Sequence of chain 1.B:
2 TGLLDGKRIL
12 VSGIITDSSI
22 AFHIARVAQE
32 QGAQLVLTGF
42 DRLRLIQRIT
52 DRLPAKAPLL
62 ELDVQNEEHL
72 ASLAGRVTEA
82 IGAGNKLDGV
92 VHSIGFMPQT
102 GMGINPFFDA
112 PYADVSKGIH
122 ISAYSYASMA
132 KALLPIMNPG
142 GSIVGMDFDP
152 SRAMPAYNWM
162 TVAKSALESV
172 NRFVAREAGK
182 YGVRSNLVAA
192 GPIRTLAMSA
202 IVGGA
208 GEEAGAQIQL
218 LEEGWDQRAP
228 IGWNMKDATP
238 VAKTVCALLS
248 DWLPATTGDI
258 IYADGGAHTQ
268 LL

This protein binds this small molecule.
Small molecule (SMILES): CNC(=O)CN1CCN(C(=O)CC2CCC(NC(=O)Cc3sc4ccccc4c3C)CC2)[C@@H](Cc2ccccc2)C1=O

Binding-site contacts:
Ligand atom C28 contacts residue ALA198 of chain 1.B at 3.7 Å (hydrophobic).
Ligand atom C9 contacts residue NAD1 of chain 1.F at 3.5 Å.
Ligand atom C30 contacts residue PHE97 of chain 1.B at 3.5 Å (hydrophobic).
Ligand atom O contacts residue TYR158 of chain 1.B at 2.8 Å (h-bond).
Ligand atom C21 contacts residue PHE97 of chain 1.B at 3.7 Å (hydrophobic).
Ligand atom O2 contacts residue GLN100 of chain 1.B at 3.2 Å (h-bond).
Ligand atom C contacts residue MET199 of chain 1.B at 3.8 Å (hydrophobic).
Ligand atom N2 contacts residue PHE97 of chain 1.B at 3.4 Å.
Ligand atom C4 contacts residue ILE215 of chain 1.B at 3.5 Å (hydrophobic).
Ligand atom C14 contacts residue GLY96 of chain 1.B at 3.7 Å.
Ligand atom S contacts residue MET103 of chain 1.B at 3.8 Å.
Ligand atom C18 contacts residue PHE97 of chain 1.B at 3.6 Å (hydrophobic).
Ligand atom C10 contacts residue NAD1 of chain 1.F at 3.5 Å.
Ligand atom C3 contacts residue TYR158 of chain 1.B at 3.4 Å (hydrophobic).
Ligand atom C contacts residue PHE149 of chain 1.B at 3.7 Å (hydrophobic).
Ligand atom C5 contacts residue ILE215 of chain 1.B at 3.6 Å (hydrophobic).
Ligand atom C contacts residue NAD1 of chain 1.F at 3.6 Å.
Ligand atom N contacts residue NAD1 of chain 1.F at 3.7 Å.
Ligand atom C23 contacts residue MET98 of chain 1.B at 3.5 Å (hydrophobic).
Ligand atom C7 contacts residue TYR158 of chain 1.B at 3.5 Å (hydrophobic).
Ligand atom C16 contacts residue GLY96 of chain 1.B at 3.5 Å.
Ligand atom C27 contacts residue ALA201 of chain 1.B at 3.8 Å (hydrophobic).
Ligand atom C1 contacts residue TYR158 of chain 1.B at 3.4 Å (hydrophobic).
Ligand atom C8 contacts residue MET199 of chain 1.B at 3.5 Å (hydrophobic).
Ligand atom C20 contacts residue PHE97 of chain 1.B at 3.7 Å (hydrophobic).
Ligand atom C16 contacts residue NAD1 of chain 1.F at 3.7 Å.
Ligand atom C2 contacts residue TYR158 of chain 1.B at 3.4 Å (hydrophobic).
Ligand atom O1 contacts residue MET98 of chain 1.B at 2.9 Å (h-bond).
Ligand atom O1 contacts residue PHE97 of chain 1.B at 3.2 Å.
Ligand atom C1 contacts residue MET199 of chain 1.B at 3.4 Å (hydrophobic).
Ligand atom C6 contacts residue TYR158 of chain 1.B at 3.7 Å (hydrophobic).
Ligand atom C8 contacts residue TYR158 of chain 1.B at 3.7 Å (hydrophobic).
Ligand atom C22 contacts residue MET98 of chain 1.B at 3.3 Å (hydrophobic).
Ligand atom C11 contacts residue NAD1 of chain 1.F at 3.4 Å.
Ligand atom N1 contacts residue PHE97 of chain 1.B at 3.8 Å.
Ligand atom O contacts residue NAD1 of chain 1.F at 2.8 Å (h-bond).
Ligand atom C4 contacts residue TYR158 of chain 1.B at 3.6 Å (hydrophobic).
Ligand atom C27 contacts residue ALA206 of chain 1.B at 3.5 Å (hydrophobic).
Ligand atom C2 contacts residue MET199 of chain 1.B at 3.6 Å (hydrophobic).
Ligand atom C15 contacts residue NAD1 of chain 1.F at 3.7 Å.